Sequence of chain 1.B:
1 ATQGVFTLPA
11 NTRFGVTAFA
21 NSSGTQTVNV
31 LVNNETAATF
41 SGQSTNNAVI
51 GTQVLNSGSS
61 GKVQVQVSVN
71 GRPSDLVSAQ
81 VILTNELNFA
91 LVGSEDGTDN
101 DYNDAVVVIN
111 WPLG

Binding-site contacts:
Ligand atom O6 contacts residue ASP99 of chain 1.C at 3.3 Å.
Ligand atom O2 contacts residue ASP96 of chain 1.C at 2.5 Å (salt-bridge).
Ligand atom C2 contacts residue SER22 of chain 1.C at 3.7 Å.
Ligand atom C1 contacts residue SER22 of chain 1.C at 3.5 Å.
Ligand atom O3 contacts residue ASP104 of chain 1.C at 3.0 Å (salt-bridge).
Ligand atom O1 contacts residue GLY97 of chain 1.C at 3.7 Å.
Ligand atom C2 contacts residue ASP96 of chain 1.C at 3.4 Å.
Ligand atom O5 contacts residue SER23 of chain 1.C at 3.0 Å (h-bond).
Ligand atom C3 contacts residue CA1 of chain 1.R at 3.3 Å.
Ligand atom O5 contacts residue SER22 of chain 1.C at 3.5 Å (h-bond).
Ligand atom C1 contacts residue ASP96 of chain 1.C at 3.6 Å.
Ligand atom O2 contacts residue ASP104 of chain 1.C at 3.2 Å (salt-bridge).
Ligand atom O3 contacts residue ASP99 of chain 1.C at 2.5 Å (salt-bridge).
Ligand atom C3 contacts residue ASP99 of chain 1.C at 3.1 Å.
Ligand atom O2 contacts residue ASP99 of chain 1.C at 3.6 Å.
Ligand atom O4 contacts residue ASP104 of chain 1.C at 3.7 Å.
Ligand atom C6 contacts residue SER23 of chain 1.C at 3.6 Å.
Ligand atom O4 contacts residue ASN21 of chain 1.C at 3.0 Å (h-bond).
Ligand atom C7 contacts residue ASP96 of chain 1.C at 3.7 Å.
Ligand atom C4 contacts residue CA1 of chain 1.R at 3.4 Å.
Ligand atom C3 contacts residue ASP104 of chain 1.C at 3.6 Å.
Ligand atom O3 contacts residue CA1 of chain 1.R at 2.5 Å.
Ligand atom O3 contacts residue ASP101 of chain 1.C at 2.9 Å (salt-bridge).
Ligand atom C6 contacts residue GLY114 of chain 1.B at 3.7 Å.
Ligand atom C8 contacts residue ASP96 of chain 1.C at 3.5 Å.
Ligand atom O3 contacts residue CA1 of chain 1.S at 2.5 Å.
Ligand atom O4 contacts residue SER22 of chain 1.C at 3.4 Å.
Ligand atom O7 contacts residue SER23 of chain 1.C at 3.1 Å (h-bond).
Ligand atom O4 contacts residue GLY114 of chain 1.B at 2.5 Å (h-bond).
Ligand atom C2 contacts residue ASP104 of chain 1.C at 3.3 Å.
Ligand atom O2 contacts residue CA1 of chain 1.S at 2.5 Å.
Ligand atom N2 contacts residue ASP96 of chain 1.C at 3.1 Å (salt-bridge).
Ligand atom C2 contacts residue CA1 of chain 1.S at 3.2 Å.
Ligand atom C2 contacts residue CA1 of chain 1.R at 3.8 Å.
Ligand atom C3 contacts residue CA1 of chain 1.S at 3.3 Å.
Ligand atom C4 contacts residue GLY114 of chain 1.B at 3.4 Å.
Ligand atom O2 contacts residue GLU95 of chain 1.C at 3.3 Å (salt-bridge).
Ligand atom C6 contacts residue ASP99 of chain 1.C at 3.6 Å.
Ligand atom O4 contacts residue CA1 of chain 1.R at 2.5 Å.
Ligand atom C8 contacts residue VAL69 of chain 1.C at 3.8 Å (hydrophobic).

Sequence of chain 1.C:
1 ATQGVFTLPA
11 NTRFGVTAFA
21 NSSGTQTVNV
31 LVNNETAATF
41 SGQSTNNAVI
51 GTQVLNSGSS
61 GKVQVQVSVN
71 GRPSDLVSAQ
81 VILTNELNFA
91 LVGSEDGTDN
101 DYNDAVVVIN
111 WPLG

This small molecule binds to this protein.
Small molecule (SMILES): CC(=O)N[C@@H]1[C@@H](O[C@@H]2O[C@@H](C)[C@@H](O)[C@@H](O)[C@@H]2O)[C@H](O[C@@H]2O[C@H](CO)[C@H](O)[C@H](O)[C@H]2O)[C@@H](CO)O[C@H]1O